The small molecule below binds the protein below.
Small molecule (SMILES): CC(=O)N[C@H]1[C@H](O[C@@H]2[C@@H](OC[C@H]3O[C@@H](O)[C@@H](O)[C@@H](O)[C@@H]3O)O[C@H](CO)[C@@H](O)[C@@H]2O)O[C@H](CO)[C@@H](O)[C@@H]1O

Sequence of chain 1.A:
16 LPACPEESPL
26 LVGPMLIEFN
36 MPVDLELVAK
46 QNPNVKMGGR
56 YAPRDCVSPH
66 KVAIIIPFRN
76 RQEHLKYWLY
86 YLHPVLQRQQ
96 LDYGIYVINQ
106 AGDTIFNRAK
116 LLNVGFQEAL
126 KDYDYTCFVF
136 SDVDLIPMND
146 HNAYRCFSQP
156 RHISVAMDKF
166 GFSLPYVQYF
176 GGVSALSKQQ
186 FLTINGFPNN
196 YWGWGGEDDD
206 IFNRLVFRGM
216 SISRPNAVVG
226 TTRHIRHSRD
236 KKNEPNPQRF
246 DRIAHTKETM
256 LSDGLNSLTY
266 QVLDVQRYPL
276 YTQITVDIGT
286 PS

Binding-site contacts:
Ligand atom C7 contacts residue ASP204 of chain 1.A at 3.6 Å.
Ligand atom O4 contacts residue TYR171 of chain 1.A at 3.4 Å.
Ligand atom C7 contacts residue ARG244 of chain 1.A at 3.6 Å.
Ligand atom C6 contacts residue TYR174 of chain 1.A at 3.8 Å (hydrophobic).
Ligand atom C1 contacts residue TYR171 of chain 1.A at 3.7 Å (hydrophobic).
Ligand atom O4 contacts residue GOL1 of chain 1.M at 3.1 Å.
Ligand atom C5 contacts residue TYR171 of chain 1.A at 3.7 Å (hydrophobic).
Ligand atom C6 contacts residue PHE165 of chain 1.A at 3.5 Å (hydrophobic).
Ligand atom O3 contacts residue GLY201 of chain 1.A at 2.8 Å (h-bond).
Ligand atom C8 contacts residue ILE248 of chain 1.A at 3.9 Å (hydrophobic).
Ligand atom C8 contacts residue GLY201 of chain 1.A at 3.8 Å.
Ligand atom O6 contacts residue PHE245 of chain 1.A at 3.9 Å.
Ligand atom C7 contacts residue GLY201 of chain 1.A at 3.7 Å.
Ligand atom C4 contacts residue ASP203 of chain 1.A at 3.6 Å.
Ligand atom O7 contacts residue GLY201 of chain 1.A at 4.0 Å.
Ligand atom O6 contacts residue PHE165 of chain 1.A at 3.8 Å.
Ligand atom C2 contacts residue TYR171 of chain 1.A at 3.9 Å (hydrophobic).
Ligand atom C6 contacts residue TYR171 of chain 1.A at 3.7 Å (hydrophobic).
Ligand atom O5 contacts residue TYR171 of chain 1.A at 3.9 Å.
Ligand atom C3 contacts residue ASP204 of chain 1.A at 3.8 Å.
Ligand atom C2 contacts residue TYR171 of chain 1.A at 4.0 Å (hydrophobic).
Ligand atom C1 contacts residue TYR171 of chain 1.A at 3.4 Å (hydrophobic).
Ligand atom N2 contacts residue ASP204 of chain 1.A at 2.8 Å (salt-bridge).
Ligand atom C5 contacts residue TYR171 of chain 1.A at 3.8 Å (hydrophobic).
Ligand atom C2 contacts residue ASP204 of chain 1.A at 3.8 Å.
Ligand atom C5 contacts residue TYR174 of chain 1.A at 3.8 Å (hydrophobic).
Ligand atom N2 contacts residue GLY201 of chain 1.A at 3.8 Å.
Ligand atom C4 contacts residue TRP199 of chain 1.A at 4.0 Å (hydrophobic).
Ligand atom O6 contacts residue TRP199 of chain 1.A at 3.7 Å.
Ligand atom O3 contacts residue GOL1 of chain 1.M at 3.8 Å.
Ligand atom C6 contacts residue PHE245 of chain 1.A at 3.5 Å (hydrophobic).
Ligand atom O3 contacts residue ASP203 of chain 1.A at 2.6 Å (salt-bridge).
Ligand atom O3 contacts residue GLY200 of chain 1.A at 3.6 Å.
Ligand atom C3 contacts residue ASP203 of chain 1.A at 3.3 Å.
Ligand atom O4 contacts residue TYR174 of chain 1.A at 3.4 Å.
Ligand atom O4 contacts residue ASP203 of chain 1.A at 2.7 Å (salt-bridge).
Ligand atom O6 contacts residue TYR171 of chain 1.A at 3.8 Å.
Ligand atom C3 contacts residue TYR171 of chain 1.A at 3.7 Å (hydrophobic).
Ligand atom C8 contacts residue ASP204 of chain 1.A at 3.5 Å.
Ligand atom O7 contacts residue ARG244 of chain 1.A at 2.7 Å (salt-bridge).